Binding-site contacts:
Ligand atom C10 contacts residue HIS138 of chain 1.A at 3.7 Å.
Ligand atom O1 contacts residue ARG88 of chain 3.A at 2.9 Å (salt-bridge).
Ligand atom C15 contacts residue LEU102 of chain 3.A at 3.4 Å (hydrophobic).
Ligand atom C4 contacts residue PHE70 of chain 3.A at 3.7 Å (hydrophobic).
Ligand atom N1 contacts residue MET74 of chain 3.A at 2.9 Å (h-bond).
Ligand atom C16 contacts residue LEU109 of chain 3.A at 3.9 Å (hydrophobic).
Ligand atom C7 contacts residue GLU134 of chain 1.A at 3.8 Å.
Ligand atom C17 contacts residue ASN106 of chain 3.A at 3.3 Å.
Ligand atom C2 contacts residue MET74 of chain 3.A at 3.7 Å (hydrophobic).
Ligand atom C3 contacts residue GLY9 of chain 3.A at 3.7 Å.
Ligand atom O2 contacts residue ASN106 of chain 3.A at 2.6 Å (h-bond).
Ligand atom C16 contacts residue ASN106 of chain 3.A at 3.3 Å.
Ligand atom C9 contacts residue HIS138 of chain 1.A at 3.5 Å.
Ligand atom C4 contacts residue ALA37 of chain 3.A at 3.7 Å (hydrophobic).
Ligand atom C13 contacts residue LEU73 of chain 3.A at 3.8 Å (hydrophobic).
Ligand atom C15 contacts residue MET105 of chain 3.A at 3.8 Å (hydrophobic).
Ligand atom C18 contacts residue MET74 of chain 3.A at 3.8 Å (hydrophobic).
Ligand atom O2 contacts residue LEU73 of chain 3.A at 3.7 Å.
Ligand atom C17 contacts residue LEU73 of chain 3.A at 3.8 Å (hydrophobic).
Ligand atom C17 contacts residue MET74 of chain 3.A at 3.8 Å (hydrophobic).
Ligand atom C10 contacts residue ASP72 of chain 3.A at 3.7 Å.
Ligand atom C3 contacts residue PHE70 of chain 3.A at 3.8 Å (hydrophobic).
Ligand atom C16 contacts residue LEU102 of chain 3.A at 3.7 Å (hydrophobic).
Ligand atom C16 contacts residue MET105 of chain 3.A at 3.9 Å (hydrophobic).
Ligand atom C18 contacts residue LEU73 of chain 3.A at 3.5 Å (hydrophobic).
Ligand atom C11 contacts residue ASP72 of chain 3.A at 3.9 Å.
Ligand atom O contacts residue TYR98 of chain 3.A at 3.9 Å.
Ligand atom O2 contacts residue MET74 of chain 3.A at 3.2 Å.
Ligand atom N contacts residue GLU134 of chain 1.A at 2.8 Å (salt-bridge).
Ligand atom C12 contacts residue GLU134 of chain 1.A at 3.8 Å.
Ligand atom C contacts residue MET74 of chain 3.A at 3.9 Å (hydrophobic).
Ligand atom C contacts residue ARG88 of chain 3.A at 3.8 Å.
Ligand atom C14 contacts residue LEU102 of chain 3.A at 3.7 Å (hydrophobic).
Ligand atom C13 contacts residue GLU134 of chain 1.A at 3.7 Å.
Ligand atom C15 contacts residue VAL135 of chain 1.A at 3.7 Å (hydrophobic).
Ligand atom C2 contacts residue GLY9 of chain 3.A at 3.7 Å.
Ligand atom O2 contacts residue ALA75 of chain 3.A at 3.1 Å (h-bond).
Ligand atom C6 contacts residue MET74 of chain 3.A at 3.6 Å (hydrophobic).
Ligand atom C1 contacts residue MET74 of chain 3.A at 3.5 Å (hydrophobic).
Ligand atom N1 contacts residue LEU73 of chain 3.A at 3.4 Å.

Sequence of chain 3.A:
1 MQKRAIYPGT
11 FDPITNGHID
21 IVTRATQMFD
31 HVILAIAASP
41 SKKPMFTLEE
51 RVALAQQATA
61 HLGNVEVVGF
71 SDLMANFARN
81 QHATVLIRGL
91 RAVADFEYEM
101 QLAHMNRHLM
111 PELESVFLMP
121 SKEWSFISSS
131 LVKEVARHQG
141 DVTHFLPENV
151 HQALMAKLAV

Sequence of chain 1.A:
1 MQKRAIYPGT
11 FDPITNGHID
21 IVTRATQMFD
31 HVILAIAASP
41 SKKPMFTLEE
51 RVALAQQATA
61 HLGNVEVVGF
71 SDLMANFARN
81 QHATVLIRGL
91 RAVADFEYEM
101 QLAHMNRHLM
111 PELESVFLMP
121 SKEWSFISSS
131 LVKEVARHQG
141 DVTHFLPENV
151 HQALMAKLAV

A protein and the small-molecule ligand that binds it are described below.
Small molecule (SMILES): O=C(O)c1cccc([C@H]2CCC[C@@H]2c2nc3cccc(O)c3[nH]2)c1